The protein below binds the small molecule below.
Small molecule (SMILES): C[C@@H](C=O)NC(=O)[C@H](Cc1ccc(O)cc1)NC(=O)[C@@H]1CCCN1C(=O)[C@H](Cc1ccc(O)cc1)NC(=O)[C@@H]1CCCN1C(=O)[C@H](Cc1ccc(O)cc1)NC(=O)[C@@H](N)Cc1ccccc1

Sequence of chain 1.A:
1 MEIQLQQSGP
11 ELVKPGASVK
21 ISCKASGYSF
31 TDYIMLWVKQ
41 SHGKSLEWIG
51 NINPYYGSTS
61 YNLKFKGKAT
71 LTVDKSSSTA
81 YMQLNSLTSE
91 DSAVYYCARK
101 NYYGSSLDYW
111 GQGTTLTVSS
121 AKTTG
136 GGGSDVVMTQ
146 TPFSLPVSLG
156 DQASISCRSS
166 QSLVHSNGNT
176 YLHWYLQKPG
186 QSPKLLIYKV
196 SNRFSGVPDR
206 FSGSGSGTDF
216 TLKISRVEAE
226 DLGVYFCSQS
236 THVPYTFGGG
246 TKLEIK

Binding-site contacts:
Ligand atom CE1 contacts residue TYR55 of chain 1.A at 3.4 Å (hydrophobic).
Ligand atom N contacts residue ASN53 of chain 1.A at 3.2 Å (h-bond).
Ligand atom C contacts residue SER105 of chain 1.A at 3.4 Å.
Ligand atom CE1 contacts residue TYR176 of chain 1.A at 3.3 Å (hydrophobic).
Ligand atom CD2 contacts residue ASP32 of chain 1.A at 3.5 Å.
Ligand atom CA contacts residue ASP32 of chain 1.A at 3.5 Å.
Ligand atom CB contacts residue LYS100 of chain 1.A at 2.6 Å.
Ligand atom CZ contacts residue TYR176 of chain 1.A at 3.4 Å (hydrophobic).
Ligand atom CG contacts residue ASN53 of chain 1.A at 2.9 Å.
Ligand atom CE2 contacts residue HIS170 of chain 1.A at 3.4 Å.
Ligand atom CG contacts residue TYR102 of chain 1.A at 3.1 Å (hydrophobic).
Ligand atom CD2 contacts residue THR31 of chain 1.A at 3.4 Å.
Ligand atom CD2 contacts residue HIS170 of chain 1.A at 3.3 Å.
Ligand atom CB contacts residue TYR102 of chain 1.A at 3.2 Å (hydrophobic).
Ligand atom O contacts residue VAL238 of chain 1.A at 3.5 Å.
Ligand atom C contacts residue ASN53 of chain 1.A at 3.4 Å.
Ligand atom O contacts residue HIS170 of chain 1.A at 2.5 Å.
Ligand atom CB contacts residue ASP32 of chain 1.A at 2.9 Å.
Ligand atom CD2 contacts residue TYR102 of chain 1.A at 3.5 Å (hydrophobic).
Ligand atom O contacts residue ASN53 of chain 1.A at 3.1 Å (h-bond).
Ligand atom CZ contacts residue TYR55 of chain 1.A at 3.5 Å (hydrophobic).
Ligand atom CD1 contacts residue TYR55 of chain 1.A at 3.5 Å (hydrophobic).
Ligand atom OH contacts residue TYR102 of chain 1.A at 3.3 Å (h-bond).
Ligand atom CA contacts residue ILE34 of chain 1.A at 3.5 Å (hydrophobic).
Ligand atom CE2 contacts residue ASP32 of chain 1.A at 3.5 Å.
Ligand atom CD contacts residue ILE34 of chain 1.A at 3.4 Å (hydrophobic).
Ligand atom CG contacts residue TYR240 of chain 1.A at 3.4 Å (hydrophobic).
Ligand atom C contacts residue TYR102 of chain 1.A at 3.2 Å (hydrophobic).
Ligand atom OH contacts residue ASN172 of chain 1.A at 2.6 Å (h-bond).
Ligand atom CD contacts residue ASN53 of chain 1.A at 2.4 Å.
Ligand atom N contacts residue TYR240 of chain 1.A at 3.5 Å (h-bond).
Ligand atom CZ contacts residue ASN172 of chain 1.A at 3.2 Å.
Ligand atom CB contacts residue TYR33 of chain 1.A at 3.0 Å (hydrophobic).
Ligand atom O contacts residue SER105 of chain 1.A at 2.6 Å (h-bond).
Ligand atom CD1 contacts residue TYR102 of chain 1.A at 3.3 Å (hydrophobic).
Ligand atom N contacts residue ILE34 of chain 1.A at 2.9 Å.
Ligand atom CG contacts residue LYS100 of chain 1.A at 3.4 Å.
Ligand atom O contacts residue TYR102 of chain 1.A at 2.9 Å.
Ligand atom CB contacts residue ILE34 of chain 1.A at 3.5 Å (hydrophobic).
Ligand atom CG contacts residue THR31 of chain 1.A at 3.2 Å.